Sequence of chain 50.C:
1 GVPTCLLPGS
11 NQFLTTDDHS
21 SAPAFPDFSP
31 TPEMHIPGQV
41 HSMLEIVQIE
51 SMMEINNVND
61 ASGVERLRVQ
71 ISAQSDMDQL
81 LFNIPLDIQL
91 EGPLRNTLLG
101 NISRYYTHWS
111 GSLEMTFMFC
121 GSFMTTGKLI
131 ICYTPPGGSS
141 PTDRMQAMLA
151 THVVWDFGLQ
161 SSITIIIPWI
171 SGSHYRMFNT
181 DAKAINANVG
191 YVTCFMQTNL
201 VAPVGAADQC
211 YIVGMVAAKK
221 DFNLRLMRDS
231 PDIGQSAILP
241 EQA

Binding-site contacts:
Ligand atom C3A contacts residue LEU186 of chain 49.A at 3.8 Å (hydrophobic).
Ligand atom N1A contacts residue LEU226 of chain 49.A at 3.6 Å.
Ligand atom F3 contacts residue TYR151 of chain 49.A at 2.9 Å.
Ligand atom C2B contacts residue LEU99 of chain 49.A at 3.4 Å (hydrophobic).
Ligand atom F3 contacts residue SER174 of chain 49.A at 3.8 Å.
Ligand atom O1 contacts residue TYR197 of chain 49.A at 3.3 Å.
Ligand atom CM2 contacts residue LEU99 of chain 49.A at 3.3 Å (hydrophobic).
Ligand atom C3A contacts residue LEU226 of chain 49.A at 3.8 Å (hydrophobic).
Ligand atom C3C contacts residue THR121 of chain 49.A at 3.7 Å.
Ligand atom N3A contacts residue TYR151 of chain 49.A at 3.6 Å.
Ligand atom CM6 contacts residue TRP97 of chain 49.A at 3.6 Å (hydrophobic).
Ligand atom C2B contacts residue ILE188 of chain 49.A at 3.7 Å (hydrophobic).
Ligand atom F2 contacts residue SER174 of chain 49.A at 3.7 Å.
Ligand atom CM4 contacts residue ALA149 of chain 49.A at 3.6 Å (hydrophobic).
Ligand atom F2 contacts residue ALA149 of chain 49.A at 2.5 Å.
Ligand atom C6B contacts residue LEU99 of chain 49.A at 3.9 Å (hydrophobic).
Ligand atom CM3 contacts residue THR101 of chain 49.A at 3.8 Å.
Ligand atom N2 contacts residue TYR197 of chain 49.A at 3.4 Å.
Ligand atom C3B contacts residue ILE188 of chain 49.A at 3.5 Å (hydrophobic).
Ligand atom O1A contacts residue LEU226 of chain 49.A at 3.6 Å.
Ligand atom CM4 contacts residue PRO173 of chain 49.A at 3.7 Å (hydrophobic).
Ligand atom F3 contacts residue ALA149 of chain 49.A at 3.6 Å.
Ligand atom N2 contacts residue PHE119 of chain 49.A at 3.5 Å.
Ligand atom C1B contacts residue LEU99 of chain 49.A at 3.6 Å (hydrophobic).
Ligand atom C6B contacts residue ILE123 of chain 49.A at 3.8 Å (hydrophobic).
Ligand atom CM2 contacts residue ILE188 of chain 49.A at 3.6 Å (hydrophobic).
Ligand atom O1 contacts residue PHE119 of chain 49.A at 3.5 Å.
Ligand atom C5B contacts residue ILE123 of chain 49.A at 3.7 Å (hydrophobic).
Ligand atom F2 contacts residue VAL175 of chain 49.A at 3.2 Å.
Ligand atom O1A contacts residue LEU186 of chain 49.A at 3.7 Å.
Ligand atom CM2 contacts residue MET191 of chain 49.A at 3.4 Å (hydrophobic).
Ligand atom F3 contacts residue PRO173 of chain 49.A at 2.6 Å.
Ligand atom CM6 contacts residue ILE123 of chain 49.A at 3.8 Å (hydrophobic).
Ligand atom C3 contacts residue THR101 of chain 49.A at 3.8 Å.
Ligand atom CM4 contacts residue LEU186 of chain 49.A at 3.8 Å (hydrophobic).
Ligand atom C2A contacts residue LEU226 of chain 49.A at 3.8 Å (hydrophobic).
Ligand atom F1 contacts residue LEU186 of chain 49.A at 3.1 Å.
Ligand atom F3 contacts residue MET150 of chain 49.A at 3.8 Å.
Ligand atom O1B contacts residue LEU99 of chain 49.A at 3.6 Å.
Ligand atom C4 contacts residue THR101 of chain 49.A at 3.8 Å.

Sequence of chain 49.C:
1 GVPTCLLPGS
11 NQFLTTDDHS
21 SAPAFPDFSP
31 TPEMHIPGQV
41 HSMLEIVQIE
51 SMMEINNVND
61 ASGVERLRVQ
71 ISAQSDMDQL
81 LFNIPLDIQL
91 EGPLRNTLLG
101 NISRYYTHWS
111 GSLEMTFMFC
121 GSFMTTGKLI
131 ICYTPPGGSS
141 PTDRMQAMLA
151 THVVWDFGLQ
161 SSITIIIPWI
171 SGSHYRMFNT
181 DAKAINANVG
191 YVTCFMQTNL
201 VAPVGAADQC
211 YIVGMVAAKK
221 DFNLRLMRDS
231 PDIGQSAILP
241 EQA

The small molecule below binds the protein below.
Small molecule (SMILES): Cc1cc(CCCOc2c(C)cc(-c3noc(C(F)(F)F)n3)cc2C)on1

Sequence of chain 49.A:
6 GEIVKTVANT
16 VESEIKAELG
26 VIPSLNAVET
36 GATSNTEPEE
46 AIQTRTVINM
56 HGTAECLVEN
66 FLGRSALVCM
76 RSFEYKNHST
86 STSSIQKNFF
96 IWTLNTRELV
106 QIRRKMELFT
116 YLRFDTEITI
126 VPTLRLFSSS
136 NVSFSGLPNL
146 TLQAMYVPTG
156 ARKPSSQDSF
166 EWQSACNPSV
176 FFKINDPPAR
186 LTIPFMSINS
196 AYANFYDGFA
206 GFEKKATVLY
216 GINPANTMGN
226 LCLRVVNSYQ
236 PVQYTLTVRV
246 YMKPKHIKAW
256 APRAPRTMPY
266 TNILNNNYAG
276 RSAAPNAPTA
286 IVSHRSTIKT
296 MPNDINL